Sequence of chain 1.H:
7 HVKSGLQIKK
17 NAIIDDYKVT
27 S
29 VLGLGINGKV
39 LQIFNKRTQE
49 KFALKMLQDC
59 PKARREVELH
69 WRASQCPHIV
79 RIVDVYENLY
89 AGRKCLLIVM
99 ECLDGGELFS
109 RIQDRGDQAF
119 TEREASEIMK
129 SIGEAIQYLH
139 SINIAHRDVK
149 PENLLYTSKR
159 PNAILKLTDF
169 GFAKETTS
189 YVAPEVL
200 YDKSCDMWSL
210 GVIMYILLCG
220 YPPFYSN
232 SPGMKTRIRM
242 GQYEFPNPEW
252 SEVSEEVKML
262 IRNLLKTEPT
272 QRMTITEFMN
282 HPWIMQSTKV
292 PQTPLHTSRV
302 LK

A protein and the small-molecule ligand that binds it are described below.
Small molecule (SMILES): CCOc1ccc(Nc2c(C)c(N[C@H]3CCCNC3)nc3ccnn23)cc1

Binding-site contacts:
Ligand atom N7 contacts residue SER225 of chain 1.H at 3.0 Å (h-bond).
Ligand atom C1 contacts residue TYR224 of chain 1.H at 3.8 Å (hydrophobic).
Ligand atom O21 contacts residue TYR220 of chain 1.H at 4.0 Å.
Ligand atom C25 contacts residue PRO221 of chain 1.H at 3.5 Å (hydrophobic).
Ligand atom N7 contacts residue TYR224 of chain 1.H at 3.2 Å.
Ligand atom N10 contacts residue PRO221 of chain 1.H at 3.8 Å.
Ligand atom N2 contacts residue SER225 of chain 1.H at 4.1 Å.
Ligand atom C16 contacts residue TYR220 of chain 1.H at 4.2 Å (hydrophobic).
Ligand atom C27 contacts residue TYR224 of chain 1.H at 4.2 Å (hydrophobic).
Ligand atom N9 contacts residue TYR224 of chain 1.H at 3.1 Å.
Ligand atom C13 contacts residue TYR224 of chain 1.H at 3.5 Å (hydrophobic).
Ligand atom C11 contacts residue SER225 of chain 1.H at 3.3 Å.
Ligand atom C17 contacts residue SER225 of chain 1.H at 3.9 Å.
Ligand atom C17 contacts residue TYR224 of chain 1.H at 2.4 Å (hydrophobic).
Ligand atom C8 contacts residue PRO221 of chain 1.H at 4.2 Å (hydrophobic).
Ligand atom C24 contacts residue TYR224 of chain 1.H at 4.2 Å (hydrophobic).
Ligand atom C5 contacts residue PRO221 of chain 1.H at 4.0 Å (hydrophobic).
Ligand atom C19 contacts residue TYR220 of chain 1.H at 4.3 Å (hydrophobic).
Ligand atom C19 contacts residue TYR224 of chain 1.H at 4.3 Å (hydrophobic).
Ligand atom C24 contacts residue TYR220 of chain 1.H at 4.0 Å (hydrophobic).
Ligand atom C27 contacts residue TYR220 of chain 1.H at 3.9 Å (hydrophobic).
Ligand atom C16 contacts residue TYR224 of chain 1.H at 3.1 Å (hydrophobic).
Ligand atom C4 contacts residue PRO221 of chain 1.H at 3.6 Å (hydrophobic).
Ligand atom C15 contacts residue PRO221 of chain 1.H at 4.1 Å (hydrophobic).
Ligand atom C11 contacts residue TYR224 of chain 1.H at 3.9 Å (hydrophobic).
Ligand atom C26 contacts residue TYR189 of chain 1.G at 3.5 Å (hydrophobic).
Ligand atom C3 contacts residue PRO221 of chain 1.H at 4.2 Å (hydrophobic).
Ligand atom C23 contacts residue TYR189 of chain 1.G at 4.4 Å (hydrophobic).
Ligand atom N9 contacts residue SER225 of chain 1.H at 4.0 Å.
Ligand atom C23 contacts residue PHE107 of chain 1.H at 3.9 Å (hydrophobic).
Ligand atom N6 contacts residue PRO221 of chain 1.H at 3.7 Å.
Ligand atom C14 contacts residue TYR220 of chain 1.H at 4.1 Å (hydrophobic).
Ligand atom C26 contacts residue PHE107 of chain 1.H at 4.2 Å (hydrophobic).
Ligand atom C20 contacts residue TYR224 of chain 1.H at 2.5 Å (hydrophobic).
Ligand atom C13 contacts residue SER225 of chain 1.H at 4.3 Å.
Ligand atom C26 contacts residue ILE215 of chain 1.H at 3.9 Å (hydrophobic).
Ligand atom C25 contacts residue GLY219 of chain 1.H at 3.8 Å.
Ligand atom N2 contacts residue TYR224 of chain 1.H at 3.6 Å.
Ligand atom C25 contacts residue TYR220 of chain 1.H at 4.2 Å (hydrophobic).
Ligand atom O21 contacts residue TYR224 of chain 1.H at 3.0 Å.

Sequence of chain 1.G:
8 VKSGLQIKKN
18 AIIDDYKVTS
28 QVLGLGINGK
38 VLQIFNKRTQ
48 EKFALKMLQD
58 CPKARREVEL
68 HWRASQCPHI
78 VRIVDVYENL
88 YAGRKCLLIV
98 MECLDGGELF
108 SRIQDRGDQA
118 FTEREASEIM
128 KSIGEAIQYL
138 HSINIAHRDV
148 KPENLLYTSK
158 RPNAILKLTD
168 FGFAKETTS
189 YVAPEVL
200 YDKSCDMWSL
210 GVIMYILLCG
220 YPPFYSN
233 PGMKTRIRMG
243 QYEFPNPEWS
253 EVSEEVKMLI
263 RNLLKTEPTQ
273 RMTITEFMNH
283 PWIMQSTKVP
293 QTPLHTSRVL